The protein below binds the small molecule below.
Small molecule (SMILES): CC[C@H](C)[C@H](NC(=O)[C@H](CCCN=C(N)N)NC(=O)CNC(=O)[C@@H](NC(=O)[C@@H](NC(=O)[C@@H](NC(=O)[C@@H](NC(=O)[C@H](CO)NC(=O)CNC(=O)[C@@H](N)CCCCN)C(C)C)C(C)C)[C@@H](C)CC)C(C)C)C(=O)N[C@H](C(=O)N[C@@H](CC(C)C)C(=O)N[C@H](C=O)CO)[C@@H](C)CC

Sequence of chain 1.C:
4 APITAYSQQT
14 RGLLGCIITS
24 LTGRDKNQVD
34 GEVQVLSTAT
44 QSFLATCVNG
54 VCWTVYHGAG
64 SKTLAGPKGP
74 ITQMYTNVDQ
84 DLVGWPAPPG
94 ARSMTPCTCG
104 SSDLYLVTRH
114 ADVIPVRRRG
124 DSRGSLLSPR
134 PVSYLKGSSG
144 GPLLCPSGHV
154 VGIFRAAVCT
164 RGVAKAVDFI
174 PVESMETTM

Binding-site contacts:
Ligand atom N contacts residue VAL36 of chain 1.C at 2.6 Å (h-bond).
Ligand atom CA contacts residue VAL36 of chain 1.C at 3.4 Å (hydrophobic).
Ligand atom N contacts residue GLU35 of chain 1.C at 2.8 Å (salt-bridge).
Ligand atom N contacts residue THR66 of chain 1.C at 2.8 Å (h-bond).
Ligand atom O contacts residue THR13 of chain 1.C at 3.0 Å (h-bond).
Ligand atom N contacts residue SER23 of chain 1.C at 2.8 Å (h-bond).
Ligand atom CA contacts residue VAL38 of chain 1.C at 3.4 Å (hydrophobic).
Ligand atom CB contacts residue GLU35 of chain 1.C at 3.4 Å.
Ligand atom O contacts residue VAL36 of chain 1.C at 3.4 Å (h-bond).
Ligand atom CB contacts residue ASP33 of chain 1.C at 3.4 Å.
Ligand atom O contacts residue ALA68 of chain 1.C at 2.9 Å (h-bond).
Ligand atom CA contacts residue THR7 of chain 1.C at 3.4 Å.
Ligand atom N contacts residue THR7 of chain 1.C at 2.9 Å (h-bond).
Ligand atom O contacts residue LYS65 of chain 1.C at 3.2 Å.
Ligand atom N contacts residue THR13 of chain 1.C at 3.3 Å (h-bond).
Ligand atom N contacts residue VAL38 of chain 1.C at 2.7 Å (h-bond).
Ligand atom C contacts residue THR13 of chain 1.C at 3.1 Å.
Ligand atom O contacts residue LEU39 of chain 1.C at 3.4 Å.
Ligand atom NE contacts residue GLN11 of chain 1.C at 3.2 Å (h-bond).
Ligand atom O contacts residue GLN11 of chain 1.C at 3.0 Å (h-bond).
Ligand atom CA contacts residue GLN11 of chain 1.C at 3.2 Å.
Ligand atom O contacts residue ALA8 of chain 1.C at 3.3 Å.
Ligand atom CA contacts residue THR66 of chain 1.C at 3.4 Å.
Ligand atom CA contacts residue TYR9 of chain 1.C at 3.4 Å (hydrophobic).
Ligand atom N contacts residue SER40 of chain 1.C at 2.8 Å (h-bond).
Ligand atom OG contacts residue THR66 of chain 1.C at 2.7 Å (h-bond).
Ligand atom C contacts residue VAL36 of chain 1.C at 3.5 Å (hydrophobic).
Ligand atom O contacts residue SER40 of chain 1.C at 2.9 Å (h-bond).
Ligand atom CD contacts residue ASP33 of chain 1.C at 3.4 Å.
Ligand atom N contacts residue TYR9 of chain 1.C at 3.0 Å (h-bond).
Ligand atom NH2 contacts residue THR13 of chain 1.C at 3.3 Å.
Ligand atom O contacts residue TYR9 of chain 1.C at 3.2 Å (h-bond).
Ligand atom O contacts residue SER23 of chain 1.C at 2.6 Å (h-bond).
Ligand atom NH1 contacts residue GLN31 of chain 1.C at 2.7 Å (h-bond).
Ligand atom CG2 contacts residue VAL38 of chain 1.C at 3.4 Å (hydrophobic).
Ligand atom CA contacts residue SER23 of chain 1.C at 3.3 Å.
Ligand atom O contacts residue VAL38 of chain 1.C at 2.6 Å (h-bond).
Ligand atom O contacts residue ARG14 of chain 1.C at 2.9 Å (salt-bridge).
Ligand atom N contacts residue GLN11 of chain 1.C at 3.0 Å (h-bond).
Ligand atom N contacts residue VAL38 of chain 1.C at 3.5 Å (h-bond).